Binding-site contacts:
Ligand atom C11 contacts residue ALA55 of chain 1.B at 3.3 Å (hydrophobic).
Ligand atom O1 contacts residue LYS57 of chain 1.B at 2.9 Å (salt-bridge).
Ligand atom O1 contacts residue PHE32 of chain 1.B at 3.7 Å.
Ligand atom C10 contacts residue ALA55 of chain 1.B at 3.7 Å (hydrophobic).
Ligand atom N3 contacts residue ALA107 of chain 1.B at 2.9 Å (h-bond).
Ligand atom C6 contacts residue GLY110 of chain 1.B at 3.6 Å.
Ligand atom C23 contacts residue GLY30 of chain 1.B at 3.7 Å.
Ligand atom C10 contacts residue LEU173 of chain 1.B at 3.8 Å (hydrophobic).
Ligand atom C16 contacts residue VAL35 of chain 1.B at 3.5 Å (hydrophobic).
Ligand atom C4 contacts residue SER108 of chain 1.B at 3.7 Å.
Ligand atom C22 contacts residue GLY30 of chain 1.B at 3.6 Å.
Ligand atom C23 contacts residue LYS57 of chain 1.B at 3.4 Å.
Ligand atom N5 contacts residue ALA107 of chain 1.B at 2.8 Å (h-bond).
Ligand atom C24 contacts residue LYS57 of chain 1.B at 3.8 Å.
Ligand atom C27 contacts residue CYS31 of chain 1.B at 1.6 Å (hydrophobic).
Ligand atom C12 contacts residue ALA55 of chain 1.B at 3.7 Å (hydrophobic).
Ligand atom C9 contacts residue ALA107 of chain 1.B at 3.7 Å (hydrophobic).
Ligand atom C11 contacts residue LEU173 of chain 1.B at 3.6 Å (hydrophobic).
Ligand atom O1 contacts residue ASP184 of chain 1.B at 3.7 Å.
Ligand atom N4 contacts residue LEU173 of chain 1.B at 3.7 Å.
Ligand atom C25 contacts residue CYS31 of chain 1.B at 3.7 Å (hydrophobic).
Ligand atom N4 contacts residue GLU105 of chain 1.B at 2.9 Å (salt-bridge).
Ligand atom C24 contacts residue VAL35 of chain 1.B at 3.6 Å (hydrophobic).
Ligand atom C5 contacts residue SER108 of chain 1.B at 3.5 Å.
Ligand atom C17 contacts residue VAL35 of chain 1.B at 3.8 Å (hydrophobic).
Ligand atom C8 contacts residue ALA107 of chain 1.B at 3.6 Å (hydrophobic).
Ligand atom C18 contacts residue GLY28 of chain 1.B at 3.8 Å.
Ligand atom C25 contacts residue ASP184 of chain 1.B at 3.8 Å.
Ligand atom N4 contacts residue ALA107 of chain 1.B at 3.6 Å.
Ligand atom C25 contacts residue LYS57 of chain 1.B at 3.8 Å.
Ligand atom N5 contacts residue ALA55 of chain 1.B at 3.7 Å.
Ligand atom C7 contacts residue GLY110 of chain 1.B at 3.6 Å.
Ligand atom N5 contacts residue GLU105 of chain 1.B at 3.6 Å.
Ligand atom C26 contacts residue CYS31 of chain 1.B at 3.0 Å (hydrophobic).
Ligand atom N4 contacts residue ALA55 of chain 1.B at 3.3 Å.
Ligand atom C4 contacts residue GLY110 of chain 1.B at 3.8 Å.
Ligand atom N2 contacts residue GLY110 of chain 1.B at 3.8 Å.
Ligand atom N5 contacts residue TYR106 of chain 1.B at 3.6 Å.
Ligand atom C3 contacts residue LEU27 of chain 1.B at 3.5 Å (hydrophobic).
Ligand atom C7 contacts residue ALA107 of chain 1.B at 3.6 Å (hydrophobic).

Sequence of chain 1.B:
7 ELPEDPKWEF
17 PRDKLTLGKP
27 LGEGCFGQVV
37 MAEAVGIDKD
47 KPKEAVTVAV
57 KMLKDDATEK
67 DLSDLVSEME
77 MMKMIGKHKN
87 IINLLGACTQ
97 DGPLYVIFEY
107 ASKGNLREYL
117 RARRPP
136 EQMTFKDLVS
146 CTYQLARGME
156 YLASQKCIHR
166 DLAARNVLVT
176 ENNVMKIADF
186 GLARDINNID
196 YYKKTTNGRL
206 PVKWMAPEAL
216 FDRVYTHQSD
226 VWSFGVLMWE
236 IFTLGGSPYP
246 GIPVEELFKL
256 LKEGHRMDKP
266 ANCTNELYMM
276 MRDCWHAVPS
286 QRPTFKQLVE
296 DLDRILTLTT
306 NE

A protein and the small-molecule ligand that binds it are described below.
Small molecule (SMILES): C=CC(=O)N1CCC(c2ccc(-c3nc(Nc4cc(C)n[nH]4)cc(N4CCN(C)CC4)n3)cc2)CC1